Sequence of chain 1.C:
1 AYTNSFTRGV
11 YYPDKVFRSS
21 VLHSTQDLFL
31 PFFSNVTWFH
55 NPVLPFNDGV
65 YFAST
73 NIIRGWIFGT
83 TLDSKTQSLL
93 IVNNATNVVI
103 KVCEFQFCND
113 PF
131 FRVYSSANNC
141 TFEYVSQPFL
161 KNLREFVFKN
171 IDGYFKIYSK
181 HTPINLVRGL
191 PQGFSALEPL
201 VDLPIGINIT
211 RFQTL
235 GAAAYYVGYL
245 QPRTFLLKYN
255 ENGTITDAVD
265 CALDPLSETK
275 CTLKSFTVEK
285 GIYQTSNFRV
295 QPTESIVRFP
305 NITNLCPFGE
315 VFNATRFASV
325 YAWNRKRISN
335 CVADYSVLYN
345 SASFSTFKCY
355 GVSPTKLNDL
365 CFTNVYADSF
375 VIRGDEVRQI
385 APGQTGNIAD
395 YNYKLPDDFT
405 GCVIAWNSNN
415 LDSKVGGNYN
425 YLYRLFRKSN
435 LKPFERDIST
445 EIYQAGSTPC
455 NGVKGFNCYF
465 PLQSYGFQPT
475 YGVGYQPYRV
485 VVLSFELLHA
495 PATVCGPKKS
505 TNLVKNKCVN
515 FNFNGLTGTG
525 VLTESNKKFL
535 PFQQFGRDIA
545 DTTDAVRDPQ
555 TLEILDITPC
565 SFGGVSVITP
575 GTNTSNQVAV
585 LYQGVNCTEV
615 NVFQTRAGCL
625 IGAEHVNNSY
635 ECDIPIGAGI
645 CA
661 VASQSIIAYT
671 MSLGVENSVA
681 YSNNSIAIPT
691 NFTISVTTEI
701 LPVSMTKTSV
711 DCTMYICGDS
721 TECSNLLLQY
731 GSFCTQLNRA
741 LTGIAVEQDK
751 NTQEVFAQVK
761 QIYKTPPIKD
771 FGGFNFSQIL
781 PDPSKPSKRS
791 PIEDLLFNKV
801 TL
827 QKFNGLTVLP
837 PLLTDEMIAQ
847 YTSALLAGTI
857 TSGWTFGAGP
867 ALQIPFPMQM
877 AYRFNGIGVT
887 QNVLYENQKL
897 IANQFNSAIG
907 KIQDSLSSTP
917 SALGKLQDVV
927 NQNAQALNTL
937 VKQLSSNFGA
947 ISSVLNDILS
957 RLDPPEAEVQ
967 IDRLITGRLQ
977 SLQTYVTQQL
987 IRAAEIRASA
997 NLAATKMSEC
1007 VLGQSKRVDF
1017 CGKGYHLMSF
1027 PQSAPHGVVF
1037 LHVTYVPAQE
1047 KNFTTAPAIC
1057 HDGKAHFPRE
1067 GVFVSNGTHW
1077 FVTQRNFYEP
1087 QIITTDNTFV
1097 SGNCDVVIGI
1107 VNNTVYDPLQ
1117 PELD

A protein and the small-molecule ligand that binds it are described below.
Small molecule (SMILES): CC(=O)N[C@@H]1[C@@H](O)[C@H](O)[C@@H](CO)O[C@H]1O

Binding-site contacts:
Ligand atom O5 contacts residue ASN1108 of chain 1.C at 2.4 Å (h-bond).
Ligand atom C7 contacts residue ASN1108 of chain 1.C at 3.8 Å.
Ligand atom C5 contacts residue ASN1108 of chain 1.C at 3.7 Å.
Ligand atom C1 contacts residue ASN1108 of chain 1.C at 1.4 Å.
Ligand atom C3 contacts residue ASN1108 of chain 1.C at 3.8 Å.
Ligand atom C4 contacts residue ASN1108 of chain 1.C at 4.2 Å.
Ligand atom N2 contacts residue ASN1108 of chain 1.C at 2.9 Å (h-bond).
Ligand atom O7 contacts residue ASN1108 of chain 1.C at 4.2 Å.
Ligand atom C2 contacts residue ASN1108 of chain 1.C at 2.5 Å.